Sequence of chain 1.C:
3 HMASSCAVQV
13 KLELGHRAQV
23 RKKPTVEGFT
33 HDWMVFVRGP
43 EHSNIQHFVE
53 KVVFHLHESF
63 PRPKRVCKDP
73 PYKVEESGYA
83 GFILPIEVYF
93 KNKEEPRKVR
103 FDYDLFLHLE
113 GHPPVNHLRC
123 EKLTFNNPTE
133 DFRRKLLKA

Sequence of chain 1.D:
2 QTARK

Binding-site contacts:
Ligand atom C1 contacts residue GLY80 of chain 1.C at 4.2 Å.
Ligand atom C1 contacts residue PHE62 of chain 1.C at 3.3 Å (hydrophobic).
Ligand atom C2 contacts residue TYR81 of chain 1.C at 3.3 Å (hydrophobic).
Ligand atom O8 contacts residue TYR81 of chain 1.C at 3.7 Å.
Ligand atom O6 contacts residue TYR81 of chain 1.C at 2.9 Å (h-bond).
Ligand atom C5 contacts residue SER61 of chain 1.C at 3.7 Å.
Ligand atom C4 contacts residue TYR81 of chain 1.C at 4.3 Å (hydrophobic).
Ligand atom O8 contacts residue SER61 of chain 1.C at 3.2 Å (h-bond).
Ligand atom C3 contacts residue LYS6 of chain 1.D at 3.9 Å.
Ligand atom O6 contacts residue ALA82 of chain 1.C at 3.3 Å (h-bond).
Ligand atom O8 contacts residue PHE62 of chain 1.C at 3.8 Å.
Ligand atom C1 contacts residue LYS6 of chain 1.D at 1.4 Å.
Ligand atom C2 contacts residue GLY80 of chain 1.C at 4.0 Å.
Ligand atom C1 contacts residue TYR81 of chain 1.C at 3.4 Å (hydrophobic).
Ligand atom C2 contacts residue PHE62 of chain 1.C at 3.3 Å (hydrophobic).
Ligand atom C5 contacts residue TYR81 of chain 1.C at 4.2 Å (hydrophobic).
Ligand atom O6 contacts residue PHE62 of chain 1.C at 3.8 Å.
Ligand atom C5 contacts residue PHE62 of chain 1.C at 3.8 Å (hydrophobic).
Ligand atom C4 contacts residue PHE62 of chain 1.C at 3.6 Å (hydrophobic).
Ligand atom C2 contacts residue LYS6 of chain 1.D at 2.6 Å.
Ligand atom C3 contacts residue PHE62 of chain 1.C at 3.4 Å (hydrophobic).
Ligand atom C4 contacts residue SER79 of chain 1.C at 3.5 Å.
Ligand atom O6 contacts residue GLY80 of chain 1.C at 3.5 Å.
Ligand atom C3 contacts residue TYR81 of chain 1.C at 3.7 Å (hydrophobic).
Ligand atom C3 contacts residue PHE31 of chain 1.C at 3.8 Å (hydrophobic).
Ligand atom C2 contacts residue SER79 of chain 1.C at 4.3 Å.
Ligand atom C1 contacts residue ALA82 of chain 1.C at 4.4 Å (hydrophobic).
Ligand atom C4 contacts residue GLY80 of chain 1.C at 4.3 Å.
Ligand atom C2 contacts residue SER61 of chain 1.C at 4.0 Å.
Ligand atom C5 contacts residue LYS6 of chain 1.D at 4.2 Å.
Ligand atom C4 contacts residue PHE31 of chain 1.C at 3.2 Å (hydrophobic).
Ligand atom C3 contacts residue SER79 of chain 1.C at 3.2 Å.
Ligand atom O8 contacts residue LYS6 of chain 1.D at 2.9 Å (salt-bridge).
Ligand atom O6 contacts residue LYS6 of chain 1.D at 2.3 Å (salt-bridge).
Ligand atom C1 contacts residue SER61 of chain 1.C at 3.8 Å.
Ligand atom C3 contacts residue GLY80 of chain 1.C at 3.2 Å.
Ligand atom C5 contacts residue PHE31 of chain 1.C at 3.9 Å (hydrophobic).

A protein and the small-molecule ligand that binds it are described below.
Small molecule (SMILES): O=C(O)c1ccco1